Sequence of chain 1.C:
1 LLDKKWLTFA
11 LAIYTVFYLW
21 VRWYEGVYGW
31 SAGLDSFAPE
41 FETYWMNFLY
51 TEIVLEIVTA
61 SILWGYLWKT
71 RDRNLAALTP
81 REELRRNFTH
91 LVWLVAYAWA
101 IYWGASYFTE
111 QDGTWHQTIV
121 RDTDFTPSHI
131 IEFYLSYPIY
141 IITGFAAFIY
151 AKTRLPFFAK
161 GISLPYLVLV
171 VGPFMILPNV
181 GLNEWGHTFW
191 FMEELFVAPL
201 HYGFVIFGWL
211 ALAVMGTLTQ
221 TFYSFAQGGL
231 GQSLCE

Sequence of chain 1.B:
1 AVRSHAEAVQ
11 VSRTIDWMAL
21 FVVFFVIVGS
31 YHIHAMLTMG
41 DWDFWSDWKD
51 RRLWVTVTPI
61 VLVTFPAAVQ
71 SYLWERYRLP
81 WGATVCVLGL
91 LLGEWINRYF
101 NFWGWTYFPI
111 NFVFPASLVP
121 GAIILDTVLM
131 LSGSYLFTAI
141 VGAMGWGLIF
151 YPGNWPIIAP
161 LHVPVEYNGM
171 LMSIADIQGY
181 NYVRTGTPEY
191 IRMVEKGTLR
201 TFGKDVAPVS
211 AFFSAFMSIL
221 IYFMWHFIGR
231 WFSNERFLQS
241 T

A protein and the small-molecule ligand that binds it are described below.
Small molecule (SMILES): CCCCCC(=O)OC[C@H](COP(=O)(O)OCC[N+](C)(C)C)OC(=O)CCCCC

Binding-site contacts:
Ligand atom CAT contacts residue ARG22 of chain 1.C at 4.2 Å.
Ligand atom CAC contacts residue TRP23 of chain 1.C at 2.4 Å (hydrophobic).
Ligand atom CAQ contacts residue PHE100 of chain 1.B at 3.7 Å (hydrophobic).
Ligand atom OAG contacts residue LEU19 of chain 1.C at 4.5 Å.
Ligand atom NBC contacts residue TRP23 of chain 1.C at 3.7 Å.
Ligand atom CAJ contacts residue ILE96 of chain 1.B at 4.2 Å (hydrophobic).
Ligand atom CAT contacts residue PHE100 of chain 1.B at 3.9 Å (hydrophobic).
Ligand atom CAR contacts residue PHE100 of chain 1.B at 4.3 Å (hydrophobic).
Ligand atom CAZ contacts residue LEU19 of chain 1.C at 3.7 Å (hydrophobic).
Ligand atom OAV contacts residue PHE100 of chain 1.B at 3.7 Å.
Ligand atom CBB contacts residue PHE100 of chain 1.B at 3.4 Å (hydrophobic).
Ligand atom CAZ contacts residue PHE100 of chain 1.B at 3.6 Å (hydrophobic).
Ligand atom CAT contacts residue LEU19 of chain 1.C at 4.1 Å (hydrophobic).
Ligand atom CAC contacts residue ARG22 of chain 1.C at 4.4 Å.
Ligand atom CAL contacts residue TRP103 of chain 1.C at 4.2 Å (hydrophobic).
Ligand atom OAY contacts residue PHE100 of chain 1.B at 3.3 Å.
Ligand atom CAA contacts residue ILE96 of chain 1.B at 3.9 Å (hydrophobic).
Ligand atom CAD contacts residue TRP23 of chain 1.C at 4.4 Å (hydrophobic).
Ligand atom CAE contacts residue ARG22 of chain 1.C at 3.7 Å.
Ligand atom CAN contacts residue TRP103 of chain 1.C at 4.1 Å (hydrophobic).
Ligand atom CAJ contacts residue TYR102 of chain 1.C at 3.5 Å (hydrophobic).
Ligand atom CAK contacts residue LEU19 of chain 1.C at 4.0 Å (hydrophobic).
Ligand atom OAF contacts residue ARG22 of chain 1.C at 4.2 Å.
Ligand atom CAA contacts residue TYR102 of chain 1.C at 3.7 Å (hydrophobic).
Ligand atom CAN contacts residue TYR107 of chain 1.C at 4.0 Å (hydrophobic).
Ligand atom CAN contacts residue PHE100 of chain 1.B at 4.2 Å (hydrophobic).
Ligand atom CAA contacts residue TRP99 of chain 1.C at 4.2 Å (hydrophobic).
Ligand atom CAQ contacts residue LEU19 of chain 1.C at 4.1 Å (hydrophobic).
Ligand atom OAF contacts residue LEU19 of chain 1.C at 4.1 Å.
Ligand atom CBA contacts residue PHE100 of chain 1.B at 4.2 Å (hydrophobic).
Ligand atom CAZ contacts residue TYR107 of chain 1.C at 3.9 Å (hydrophobic).
Ligand atom CAE contacts residue TRP23 of chain 1.C at 3.8 Å (hydrophobic).
Ligand atom CAJ contacts residue TRP103 of chain 1.C at 3.9 Å (hydrophobic).
Ligand atom OAV contacts residue LEU19 of chain 1.C at 3.5 Å.
Ligand atom OAF contacts residue PHE100 of chain 1.B at 3.6 Å.
Ligand atom CAS contacts residue TRP23 of chain 1.C at 4.1 Å (hydrophobic).
Ligand atom CAN contacts residue LEU19 of chain 1.C at 4.5 Å (hydrophobic).
Ligand atom OAF contacts residue TYR107 of chain 1.C at 2.7 Å (h-bond).
Ligand atom CAD contacts residue ARG22 of chain 1.C at 4.1 Å.
Ligand atom CAN contacts residue ILE96 of chain 1.B at 4.4 Å (hydrophobic).